Sequence of chain 1.A:
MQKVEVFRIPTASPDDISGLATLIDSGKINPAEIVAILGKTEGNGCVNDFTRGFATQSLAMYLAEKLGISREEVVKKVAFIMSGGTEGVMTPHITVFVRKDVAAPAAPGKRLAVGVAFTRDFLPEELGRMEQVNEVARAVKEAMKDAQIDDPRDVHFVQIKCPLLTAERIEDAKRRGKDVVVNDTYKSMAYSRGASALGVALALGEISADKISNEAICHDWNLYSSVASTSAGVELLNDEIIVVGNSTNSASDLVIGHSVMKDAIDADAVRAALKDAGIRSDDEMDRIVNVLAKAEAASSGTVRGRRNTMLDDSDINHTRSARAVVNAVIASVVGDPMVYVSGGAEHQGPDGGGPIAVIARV

Binding-site contacts:
Ligand atom O1 contacts residue SER14 of chain 1.A at 4.3 Å.
Ligand atom O1 contacts residue ASP16 of chain 1.A at 2.6 Å (salt-bridge).
Ligand atom O3 contacts residue ASP16 of chain 1.A at 4.2 Å.
Ligand atom O3 contacts residue ASP17 of chain 1.A at 3.4 Å (salt-bridge).
Ligand atom C2 contacts residue SER14 of chain 1.A at 4.4 Å.
Ligand atom O3 contacts residue SER14 of chain 1.A at 4.3 Å.
Ligand atom C1 contacts residue SER14 of chain 1.A at 4.3 Å.
Ligand atom C2 contacts residue ASP16 of chain 1.A at 3.1 Å.
Ligand atom C1 contacts residue ASP16 of chain 1.A at 3.4 Å.
Ligand atom O3 contacts residue ILE18 of chain 1.A at 4.5 Å.

This small molecule binds to this protein.
Small molecule (SMILES): OCCCO